This protein binds this small molecule.
Small molecule (SMILES): CC(=O)N[C@@H]1[C@@H](O)[C@H](O)[C@@H](CO)O[C@H]1O

Binding-site contacts:
Ligand atom C5 contacts residue ASN27 of chain 2.A at 2.4 Å.
Ligand atom C3 contacts residue ASN27 of chain 2.A at 3.6 Å.
Ligand atom C4 contacts residue ASN27 of chain 2.A at 3.5 Å.
Ligand atom O7 contacts residue ASN27 of chain 2.A at 3.7 Å.
Ligand atom C2 contacts residue ASN27 of chain 2.A at 2.9 Å.
Ligand atom O5 contacts residue ASN27 of chain 2.A at 1.3 Å (h-bond).
Ligand atom C7 contacts residue ASN27 of chain 2.A at 4.2 Å.
Ligand atom C1 contacts residue ASN27 of chain 2.A at 1.4 Å.
Ligand atom O6 contacts residue ASN27 of chain 2.A at 3.5 Å (h-bond).
Ligand atom N2 contacts residue ASN27 of chain 2.A at 3.8 Å.
Ligand atom C6 contacts residue ASN27 of chain 2.A at 3.3 Å.

Sequence of chain 2.A:
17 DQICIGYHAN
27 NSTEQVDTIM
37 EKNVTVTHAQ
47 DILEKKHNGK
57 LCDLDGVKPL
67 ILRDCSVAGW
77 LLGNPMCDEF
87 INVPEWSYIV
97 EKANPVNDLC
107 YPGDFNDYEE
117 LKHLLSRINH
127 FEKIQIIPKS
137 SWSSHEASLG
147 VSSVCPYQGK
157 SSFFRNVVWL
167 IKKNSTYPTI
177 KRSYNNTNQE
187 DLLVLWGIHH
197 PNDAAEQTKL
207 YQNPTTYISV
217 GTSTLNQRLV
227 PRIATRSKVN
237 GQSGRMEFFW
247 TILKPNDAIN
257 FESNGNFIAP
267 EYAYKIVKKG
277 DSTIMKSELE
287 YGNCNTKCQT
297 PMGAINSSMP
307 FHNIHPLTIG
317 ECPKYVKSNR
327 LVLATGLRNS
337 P